Binding-site contacts:
Ligand atom C5 contacts residue LEU42 of chain 1.A at 3.7 Å (hydrophobic).
Ligand atom C9 contacts residue NO31 of chain 1.C at 3.7 Å.
Ligand atom C21 contacts residue EDO1 of chain 1.D at 3.3 Å.
Ligand atom C8 contacts residue PRO32 of chain 1.A at 4.0 Å (hydrophobic).
Ligand atom C5 contacts residue PRO32 of chain 1.A at 3.4 Å (hydrophobic).
Ligand atom C4 contacts residue LEU42 of chain 1.A at 3.5 Å (hydrophobic).
Ligand atom N3 contacts residue VAL37 of chain 1.A at 3.8 Å.
Ligand atom C7 contacts residue PRO32 of chain 1.A at 3.8 Å (hydrophobic).
Ligand atom C23 contacts residue NO31 of chain 1.C at 3.2 Å.
Ligand atom C19 contacts residue EDO1 of chain 1.D at 3.7 Å.
Ligand atom C contacts residue PHE33 of chain 1.A at 3.9 Å (hydrophobic).
Ligand atom C2 contacts residue VAL96 of chain 1.A at 3.8 Å (hydrophobic).
Ligand atom C3 contacts residue PRO32 of chain 1.A at 3.9 Å (hydrophobic).
Ligand atom C1 contacts residue VAL37 of chain 1.A at 3.5 Å (hydrophobic).
Ligand atom N2 contacts residue NO31 of chain 1.C at 3.7 Å.
Ligand atom C19 contacts residue NO31 of chain 1.C at 3.1 Å.
Ligand atom C18 contacts residue EDO1 of chain 1.D at 3.5 Å.
Ligand atom C contacts residue VAL37 of chain 1.A at 3.6 Å (hydrophobic).
Ligand atom C6 contacts residue PRO32 of chain 1.A at 3.8 Å (hydrophobic).
Ligand atom C24 contacts residue ASN90 of chain 1.A at 3.7 Å.
Ligand atom C16 contacts residue LEU42 of chain 1.A at 3.7 Å (hydrophobic).
Ligand atom C13 contacts residue EDO1 of chain 1.D at 3.7 Å.
Ligand atom C23 contacts residue EDO1 of chain 1.D at 3.4 Å.
Ligand atom O1 contacts residue ASN90 of chain 1.A at 3.0 Å (h-bond).
Ligand atom C3 contacts residue LEU42 of chain 1.A at 3.7 Å (hydrophobic).
Ligand atom C1 contacts residue VAL96 of chain 1.A at 3.6 Å (hydrophobic).
Ligand atom N2 contacts residue EDO1 of chain 1.D at 2.9 Å (h-bond).
Ligand atom C25 contacts residue ILE44 of chain 1.A at 3.8 Å (hydrophobic).
Ligand atom C15 contacts residue LEU41 of chain 1.A at 3.7 Å (hydrophobic).
Ligand atom N3 contacts residue ASN90 of chain 1.A at 3.3 Å (h-bond).
Ligand atom C22 contacts residue EDO1 of chain 1.D at 3.9 Å.
Ligand atom C contacts residue PRO32 of chain 1.A at 3.5 Å (hydrophobic).
Ligand atom C14 contacts residue EDO1 of chain 1.D at 3.8 Å.
Ligand atom C4 contacts residue PRO32 of chain 1.A at 3.3 Å (hydrophobic).
Ligand atom C25 contacts residue ASN90 of chain 1.A at 3.5 Å.
Ligand atom C contacts residue VAL96 of chain 1.A at 3.8 Å (hydrophobic).
Ligand atom C15 contacts residue LEU42 of chain 1.A at 3.7 Å (hydrophobic).
Ligand atom C17 contacts residue LEU42 of chain 1.A at 4.0 Å (hydrophobic).
Ligand atom C20 contacts residue EDO1 of chain 1.D at 3.1 Å.
Ligand atom C10 contacts residue NO31 of chain 1.C at 3.5 Å.

Sequence of chain 1.A:
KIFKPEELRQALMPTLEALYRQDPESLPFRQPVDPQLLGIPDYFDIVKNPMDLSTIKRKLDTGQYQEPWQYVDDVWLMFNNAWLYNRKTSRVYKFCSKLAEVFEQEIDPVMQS

This small molecule binds to this protein.
Small molecule (SMILES): Cc1noc(C)c1-c1ccc2c(c1)nc(CCc1ccccc1)n2CCN1CCOCC1